A protein and the small-molecule ligand that binds it are described below.
Small molecule (SMILES): OC[C@H]1O[C@H](O[C@H]2O[C@H](CO)[C@@H](O)[C@H](O)[C@H]2O)[C@H](O)[C@@H](O)[C@@H]1O

Sequence of chain 1.B:
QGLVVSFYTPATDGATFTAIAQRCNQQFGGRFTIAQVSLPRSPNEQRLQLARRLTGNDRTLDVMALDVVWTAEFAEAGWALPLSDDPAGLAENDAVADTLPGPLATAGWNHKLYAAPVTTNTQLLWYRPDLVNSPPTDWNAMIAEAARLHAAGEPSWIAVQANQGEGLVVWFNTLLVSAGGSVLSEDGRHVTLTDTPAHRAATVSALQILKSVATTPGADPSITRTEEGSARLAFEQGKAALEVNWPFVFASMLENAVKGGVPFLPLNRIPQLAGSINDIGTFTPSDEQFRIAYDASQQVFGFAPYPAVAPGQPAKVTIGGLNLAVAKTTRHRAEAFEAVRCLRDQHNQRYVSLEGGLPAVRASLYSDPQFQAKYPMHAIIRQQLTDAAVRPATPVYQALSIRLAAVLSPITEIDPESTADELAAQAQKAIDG

Binding-site contacts:
Ligand atom C6 contacts residue PHE253 of chain 1.B at 4.1 Å (hydrophobic).
Ligand atom C4 contacts residue ASP72 of chain 1.B at 3.7 Å.
Ligand atom O2 contacts residue GLY325 of chain 1.B at 3.6 Å.
Ligand atom O3 contacts residue ASP72 of chain 1.B at 2.6 Å (salt-bridge).
Ligand atom C2 contacts residue TRP251 of chain 1.B at 3.9 Å (hydrophobic).
Ligand atom O4 contacts residue ASP72 of chain 1.B at 2.8 Å (salt-bridge).
Ligand atom C6 contacts residue VAL175 of chain 1.B at 4.4 Å (hydrophobic).
Ligand atom O4 contacts residue ASP18 of chain 1.B at 4.2 Å.
Ligand atom C3 contacts residue GLY325 of chain 1.B at 4.2 Å.
Ligand atom C2 contacts residue GLY326 of chain 1.B at 4.0 Å.
Ligand atom C2 contacts residue GLY325 of chain 1.B at 3.9 Å.
Ligand atom O2 contacts residue ASN126 of chain 1.B at 3.1 Å (h-bond).
Ligand atom O2 contacts residue PRO48 of chain 1.B at 3.4 Å.
Ligand atom C2 contacts residue ASN126 of chain 1.B at 3.9 Å.
Ligand atom O6 contacts residue GLY172 of chain 1.B at 4.1 Å.
Ligand atom O4 contacts residue ARG396 of chain 1.B at 2.9 Å (salt-bridge).
Ligand atom C3 contacts residue ASP72 of chain 1.B at 3.4 Å.
Ligand atom O3 contacts residue THR17 of chain 1.B at 4.2 Å.
Ligand atom C1 contacts residue TRP251 of chain 1.B at 3.8 Å (hydrophobic).
Ligand atom C1 contacts residue ASN126 of chain 1.B at 3.9 Å.
Ligand atom O5 contacts residue ASN126 of chain 1.B at 4.1 Å.
Ligand atom O6 contacts residue PHE253 of chain 1.B at 3.6 Å.
Ligand atom O3 contacts residue ARG396 of chain 1.B at 3.0 Å (salt-bridge).
Ligand atom O3 contacts residue VAL73 of chain 1.B at 3.8 Å.
Ligand atom O6 contacts residue TRP251 of chain 1.B at 3.3 Å.
Ligand atom C5 contacts residue ASN126 of chain 1.B at 3.6 Å.
Ligand atom C6 contacts residue GLY172 of chain 1.B at 4.4 Å.
Ligand atom O1 contacts residue ASN126 of chain 1.B at 4.4 Å.
Ligand atom O3 contacts residue GLY325 of chain 1.B at 3.3 Å.
Ligand atom C6 contacts residue ASN126 of chain 1.B at 3.6 Å.
Ligand atom C4 contacts residue ARG396 of chain 1.B at 3.5 Å.
Ligand atom C3 contacts residue ARG396 of chain 1.B at 4.0 Å.
Ligand atom O6 contacts residue GLU171 of chain 1.B at 4.2 Å.
Ligand atom O6 contacts residue ASN126 of chain 1.B at 2.9 Å (h-bond).
Ligand atom O5 contacts residue TRP251 of chain 1.B at 3.5 Å.
Ligand atom C6 contacts residue GLU171 of chain 1.B at 3.6 Å.
Ligand atom O2 contacts residue GLY326 of chain 1.B at 3.1 Å (h-bond).
Ligand atom O3 contacts residue GLY326 of chain 1.B at 3.4 Å (h-bond).
Ligand atom C3 contacts residue GLY326 of chain 1.B at 4.2 Å.
Ligand atom O4 contacts residue GLU171 of chain 1.B at 3.8 Å.